Binding-site contacts:
Ligand atom C3 contacts residue LEU32 of chain 1.A at 4.1 Å (hydrophobic).
Ligand atom O contacts residue HIS64 of chain 1.A at 2.8 Å (h-bond).
Ligand atom C3 contacts residue LEU29 of chain 1.A at 3.7 Å (hydrophobic).
Ligand atom C3 contacts residue ILE107 of chain 1.A at 3.8 Å (hydrophobic).
Ligand atom C6 contacts residue VAL68 of chain 1.A at 4.2 Å (hydrophobic).
Ligand atom C6 contacts residue HEM1 of chain 1.D at 3.9 Å.
Ligand atom C2 contacts residue ILE107 of chain 1.A at 4.5 Å (hydrophobic).
Ligand atom N contacts residue HEM1 of chain 1.D at 2.1 Å.
Ligand atom C4 contacts residue LEU32 of chain 1.A at 3.7 Å (hydrophobic).
Ligand atom C1 contacts residue PHE43 of chain 1.A at 4.1 Å (hydrophobic).
Ligand atom C4 contacts residue PHE43 of chain 1.A at 4.3 Å (hydrophobic).
Ligand atom C1 contacts residue HIS64 of chain 1.A at 3.9 Å.
Ligand atom C5 contacts residue PHE33 of chain 1.A at 3.9 Å (hydrophobic).
Ligand atom C3 contacts residue HEM1 of chain 1.D at 3.9 Å.
Ligand atom C2 contacts residue HEM1 of chain 1.D at 3.2 Å.
Ligand atom C6 contacts residue PHE43 of chain 1.A at 3.1 Å (hydrophobic).
Ligand atom O contacts residue HEM1 of chain 1.D at 2.8 Å (h-bond).
Ligand atom C1 contacts residue VAL68 of chain 1.A at 3.5 Å (hydrophobic).
Ligand atom N contacts residue VAL68 of chain 1.A at 3.5 Å.
Ligand atom N contacts residue HIS64 of chain 1.A at 3.7 Å.
Ligand atom C5 contacts residue PHE43 of chain 1.A at 3.2 Å (hydrophobic).
Ligand atom C5 contacts residue LEU29 of chain 1.A at 3.9 Å (hydrophobic).
Ligand atom C1 contacts residue HEM1 of chain 1.D at 3.1 Å.
Ligand atom C3 contacts residue VAL68 of chain 1.A at 4.2 Å (hydrophobic).
Ligand atom O contacts residue VAL68 of chain 1.A at 3.6 Å.
Ligand atom N contacts residue HIS93 of chain 1.A at 4.3 Å.
Ligand atom C5 contacts residue HEM1 of chain 1.D at 4.5 Å.
Ligand atom C4 contacts residue LEU29 of chain 1.A at 3.5 Å (hydrophobic).
Ligand atom C5 contacts residue HIS64 of chain 1.A at 4.2 Å.
Ligand atom C4 contacts residue PHE33 of chain 1.A at 4.3 Å (hydrophobic).
Ligand atom C6 contacts residue HIS64 of chain 1.A at 3.3 Å.
Ligand atom C2 contacts residue VAL68 of chain 1.A at 3.4 Å (hydrophobic).

Sequence of chain 1.A:
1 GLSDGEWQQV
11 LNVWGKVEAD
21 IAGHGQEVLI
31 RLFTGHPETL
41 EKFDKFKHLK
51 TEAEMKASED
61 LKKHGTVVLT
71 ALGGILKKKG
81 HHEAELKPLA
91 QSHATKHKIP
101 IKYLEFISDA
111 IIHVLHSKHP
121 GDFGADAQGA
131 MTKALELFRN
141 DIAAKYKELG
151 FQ

A small-molecule ligand and the protein it binds are described below.
Small molecule (SMILES): O=Nc1ccccc1